Binding-site contacts:
Ligand atom CG contacts residue HIS153 of chain 1.B at 3.7 Å.
Ligand atom C2 contacts residue MET248 of chain 1.B at 4.2 Å (hydrophobic).
Ligand atom C1 contacts residue HIS183 of chain 1.B at 3.5 Å.
Ligand atom CA contacts residue TYR215 of chain 1.B at 3.7 Å (hydrophobic).
Ligand atom C1 contacts residue GLY246 of chain 1.B at 3.0 Å.
Ligand atom O contacts residue ASP105 of chain 1.B at 3.6 Å (salt-bridge).
Ligand atom CA contacts residue ASP105 of chain 1.B at 1.4 Å.
Ligand atom CB contacts residue ASP105 of chain 1.B at 2.4 Å.
Ligand atom CA contacts residue HIS273 of chain 1.B at 4.0 Å.
Ligand atom CE contacts residue VAL151 of chain 1.B at 4.0 Å (hydrophobic).
Ligand atom CB contacts residue PHE179 of chain 1.B at 4.2 Å (hydrophobic).
Ligand atom C1 contacts residue LEU150 of chain 1.B at 3.5 Å (hydrophobic).
Ligand atom CG contacts residue HIS273 of chain 1.B at 3.7 Å.
Ligand atom O contacts residue HIS153 of chain 1.B at 2.8 Å (h-bond).
Ligand atom CG contacts residue ASP105 of chain 1.B at 3.0 Å.
Ligand atom O contacts residue TRP109 of chain 1.B at 4.3 Å.
Ligand atom CD contacts residue HIS183 of chain 1.B at 3.9 Å.
Ligand atom C contacts residue TRP109 of chain 1.B at 4.3 Å (hydrophobic).
Ligand atom C2 contacts residue GLN129 of chain 1.B at 4.1 Å.
Ligand atom CE contacts residue HIS153 of chain 1.B at 4.0 Å.
Ligand atom C contacts residue PHE154 of chain 1.B at 4.1 Å (hydrophobic).
Ligand atom O contacts residue ILE106 of chain 1.B at 4.4 Å.
Ligand atom C contacts residue ASP105 of chain 1.B at 2.4 Å.
Ligand atom CD contacts residue HIS153 of chain 1.B at 3.8 Å.
Ligand atom CA contacts residue HIS153 of chain 1.B at 4.3 Å.
Ligand atom CE contacts residue HIS183 of chain 1.B at 4.3 Å.
Ligand atom CE contacts residue LEU150 of chain 1.B at 4.0 Å (hydrophobic).
Ligand atom CD contacts residue ASP105 of chain 1.B at 4.3 Å.
Ligand atom O contacts residue TYR215 of chain 1.B at 2.6 Å (h-bond).
Ligand atom C2 contacts residue GLY246 of chain 1.B at 3.7 Å.
Ligand atom CB contacts residue HIS153 of chain 1.B at 3.7 Å.
Ligand atom C contacts residue TYR215 of chain 1.B at 3.4 Å (hydrophobic).
Ligand atom C2 contacts residue HIS273 of chain 1.B at 4.3 Å.
Ligand atom C contacts residue HIS153 of chain 1.B at 3.9 Å.
Ligand atom CD contacts residue HIS273 of chain 1.B at 3.8 Å.
Ligand atom C contacts residue ILE106 of chain 1.B at 4.0 Å (hydrophobic).
Ligand atom CB contacts residue HIS273 of chain 1.B at 3.5 Å.
Ligand atom O contacts residue PHE154 of chain 1.B at 3.3 Å.
Ligand atom C2 contacts residue LEU150 of chain 1.B at 4.3 Å (hydrophobic).

A protein and the small-molecule ligand that binds it are described below.
Small molecule (SMILES): CCCCCC[C@@H](O)CO

Sequence of chain 1.B:
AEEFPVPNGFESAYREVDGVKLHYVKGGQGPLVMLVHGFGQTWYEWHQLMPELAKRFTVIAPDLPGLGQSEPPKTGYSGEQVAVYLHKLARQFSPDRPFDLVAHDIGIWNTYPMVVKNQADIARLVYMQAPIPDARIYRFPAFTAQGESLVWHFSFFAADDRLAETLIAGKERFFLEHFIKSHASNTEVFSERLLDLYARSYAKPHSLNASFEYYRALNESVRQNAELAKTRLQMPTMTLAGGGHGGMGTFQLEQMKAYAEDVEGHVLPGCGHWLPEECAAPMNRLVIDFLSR